A small-molecule ligand and the protein it binds are described below.
Small molecule (SMILES): C[C@H](CS)C(=O)N1CCC[C@H]1C(=O)O

Sequence of chain 1.A:
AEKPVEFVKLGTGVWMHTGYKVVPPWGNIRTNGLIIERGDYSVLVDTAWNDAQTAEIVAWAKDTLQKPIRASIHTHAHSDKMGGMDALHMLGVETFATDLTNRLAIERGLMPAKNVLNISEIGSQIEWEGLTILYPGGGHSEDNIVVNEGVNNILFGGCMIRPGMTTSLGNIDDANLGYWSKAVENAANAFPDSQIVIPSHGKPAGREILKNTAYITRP

Binding-site contacts:
Ligand atom C1 contacts residue HIS92 of chain 1.A at 3.5 Å.
Ligand atom C7 contacts residue HIS215 of chain 1.A at 3.7 Å.
Ligand atom C1 contacts residue ASP94 of chain 1.A at 3.3 Å.
Ligand atom C8 contacts residue ASN185 of chain 1.A at 4.0 Å.
Ligand atom C3 contacts residue TRP63 of chain 1.A at 4.1 Å (hydrophobic).
Ligand atom S contacts residue HIS154 of chain 1.A at 3.3 Å (h-bond).
Ligand atom C2 contacts residue ZN1 of chain 1.C at 3.9 Å.
Ligand atom C3 contacts residue SER93 of chain 1.A at 4.4 Å.
Ligand atom S contacts residue ZN1 of chain 1.B at 2.3 Å.
Ligand atom O2 contacts residue ASN185 of chain 1.A at 3.7 Å.
Ligand atom C8 contacts residue HIS215 of chain 1.A at 4.4 Å.
Ligand atom O1 contacts residue ASN185 of chain 1.A at 3.4 Å.
Ligand atom C5 contacts residue TRP63 of chain 1.A at 4.1 Å (hydrophobic).
Ligand atom S contacts residue ASP94 of chain 1.A at 3.6 Å.
Ligand atom C9 contacts residue GLY184 of chain 1.A at 4.1 Å.
Ligand atom C6 contacts residue ILE43 of chain 1.A at 3.6 Å (hydrophobic).
Ligand atom C9 contacts residue ASN185 of chain 1.A at 3.5 Å.
Ligand atom O3 contacts residue ASN185 of chain 1.A at 3.3 Å.
Ligand atom O3 contacts residue GLY184 of chain 1.A at 4.3 Å.
Ligand atom C2 contacts residue ASP94 of chain 1.A at 4.0 Å.
Ligand atom C1 contacts residue ZN1 of chain 1.B at 3.2 Å.
Ligand atom C4 contacts residue ASN185 of chain 1.A at 4.3 Å.
Ligand atom C1 contacts residue ZN1 of chain 1.C at 3.3 Å.
Ligand atom S contacts residue HIS90 of chain 1.A at 4.0 Å.
Ligand atom N contacts residue HIS215 of chain 1.A at 4.5 Å.
Ligand atom C6 contacts residue TRP63 of chain 1.A at 4.2 Å (hydrophobic).
Ligand atom S contacts residue HIS215 of chain 1.A at 3.8 Å.
Ligand atom O2 contacts residue GLY184 of chain 1.A at 3.5 Å.
Ligand atom C6 contacts residue HIS215 of chain 1.A at 3.7 Å.
Ligand atom S contacts residue HIS92 of chain 1.A at 3.6 Å.
Ligand atom S contacts residue ZN1 of chain 1.C at 2.3 Å.
Ligand atom S contacts residue CYS173 of chain 1.A at 3.8 Å.